Sequence of chain 1.B:
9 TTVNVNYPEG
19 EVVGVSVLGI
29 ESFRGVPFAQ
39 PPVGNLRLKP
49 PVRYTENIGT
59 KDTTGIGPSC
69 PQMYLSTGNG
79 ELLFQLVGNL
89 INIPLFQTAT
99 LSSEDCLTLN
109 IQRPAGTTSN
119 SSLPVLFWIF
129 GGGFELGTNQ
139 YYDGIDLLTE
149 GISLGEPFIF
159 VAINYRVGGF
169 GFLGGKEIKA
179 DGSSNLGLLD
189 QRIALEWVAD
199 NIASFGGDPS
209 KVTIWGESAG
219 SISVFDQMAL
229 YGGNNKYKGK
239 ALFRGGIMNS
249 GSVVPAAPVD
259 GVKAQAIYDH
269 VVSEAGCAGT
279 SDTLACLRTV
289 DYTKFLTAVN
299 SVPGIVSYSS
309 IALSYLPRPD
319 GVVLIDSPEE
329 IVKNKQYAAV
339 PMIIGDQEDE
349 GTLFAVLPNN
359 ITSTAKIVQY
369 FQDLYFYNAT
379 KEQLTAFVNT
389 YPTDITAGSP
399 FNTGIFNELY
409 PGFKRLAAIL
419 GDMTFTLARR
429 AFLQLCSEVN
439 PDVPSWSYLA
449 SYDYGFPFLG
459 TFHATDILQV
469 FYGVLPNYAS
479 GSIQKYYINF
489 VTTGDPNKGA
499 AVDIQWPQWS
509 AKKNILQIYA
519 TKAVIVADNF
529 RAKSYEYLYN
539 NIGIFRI

Binding-site contacts:
Ligand atom O7 contacts residue ASN358 of chain 1.B at 2.8 Å (h-bond).
Ligand atom O5 contacts residue TYR306 of chain 1.B at 3.8 Å.
Ligand atom N2 contacts residue ASN358 of chain 1.B at 2.8 Å (h-bond).
Ligand atom C4 contacts residue TYR306 of chain 1.B at 4.1 Å (hydrophobic).
Ligand atom C3 contacts residue TYR306 of chain 1.B at 3.7 Å (hydrophobic).
Ligand atom C8 contacts residue ASN358 of chain 1.B at 4.2 Å.
Ligand atom N2 contacts residue TYR306 of chain 1.B at 4.2 Å.
Ligand atom C4 contacts residue ASN358 of chain 1.B at 4.2 Å.
Ligand atom C5 contacts residue TYR306 of chain 1.B at 3.5 Å (hydrophobic).
Ligand atom C6 contacts residue TYR306 of chain 1.B at 3.9 Å (hydrophobic).
Ligand atom C7 contacts residue ASN358 of chain 1.B at 3.0 Å.
Ligand atom C1 contacts residue TYR306 of chain 1.B at 3.7 Å (hydrophobic).
Ligand atom C2 contacts residue TYR306 of chain 1.B at 4.3 Å (hydrophobic).
Ligand atom O5 contacts residue ASN358 of chain 1.B at 2.4 Å (h-bond).
Ligand atom C3 contacts residue ASN358 of chain 1.B at 3.8 Å.
Ligand atom C5 contacts residue ASN358 of chain 1.B at 3.6 Å.
Ligand atom C8 contacts residue LYS364 of chain 1.B at 4.2 Å.
Ligand atom C2 contacts residue ASN358 of chain 1.B at 2.5 Å.
Ligand atom O6 contacts residue TYR306 of chain 1.B at 3.2 Å.
Ligand atom O4 contacts residue TYR306 of chain 1.B at 3.7 Å.
Ligand atom C1 contacts residue ASN358 of chain 1.B at 1.4 Å.

This protein binds this small molecule.
Small molecule (SMILES): CC(=O)N[C@@H]1[C@@H](O)[C@H](O)[C@@H](CO)O[C@H]1O